Sequence of chain 1.I:
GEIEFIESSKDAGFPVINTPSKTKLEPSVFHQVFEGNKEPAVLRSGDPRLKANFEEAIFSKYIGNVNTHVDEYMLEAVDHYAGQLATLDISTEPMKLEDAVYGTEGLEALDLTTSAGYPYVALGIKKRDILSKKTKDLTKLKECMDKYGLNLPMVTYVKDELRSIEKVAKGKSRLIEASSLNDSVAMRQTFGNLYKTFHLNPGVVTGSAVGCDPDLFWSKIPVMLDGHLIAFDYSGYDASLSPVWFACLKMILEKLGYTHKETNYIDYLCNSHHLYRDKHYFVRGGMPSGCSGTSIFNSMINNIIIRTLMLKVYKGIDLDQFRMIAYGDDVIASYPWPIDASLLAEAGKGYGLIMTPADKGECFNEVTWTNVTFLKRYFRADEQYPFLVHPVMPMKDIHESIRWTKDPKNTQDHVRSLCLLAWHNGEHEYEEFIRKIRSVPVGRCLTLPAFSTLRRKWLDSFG

Binding-site contacts:
Ligand atom C5 contacts residue ASN18 of chain 1.I at 3.9 Å.
Ligand atom C4 contacts residue ASN18 of chain 1.I at 4.3 Å.
Ligand atom O2' contacts residue GLY124 of chain 1.I at 4.3 Å.
Ligand atom O6 contacts residue ASN18 of chain 1.I at 3.5 Å (h-bond).
Ligand atom C6 contacts residue ASN18 of chain 1.I at 3.3 Å.
Ligand atom O4' contacts residue GLY124 of chain 1.I at 4.3 Å.
Ligand atom N3 contacts residue ASN18 of chain 1.I at 4.4 Å.
Ligand atom C2 contacts residue ASN18 of chain 1.I at 3.8 Å.
Ligand atom C4' contacts residue GLY124 of chain 1.I at 4.4 Å.
Ligand atom N1 contacts residue ASN18 of chain 1.I at 3.3 Å (h-bond).
Ligand atom N2 contacts residue ASN18 of chain 1.I at 3.8 Å.
Ligand atom O2' contacts residue GLY124 of chain 1.I at 4.3 Å.

This small molecule binds to this protein.
Small molecule (SMILES): Nc1nc(=O)c2ncn([C@@H]3O[C@H](CO[P](=O)(O)O[C@H]4[C@@H](O)[C@H](n5cnc6c(N)ncnc65)O[C@@H]4CO[P](=O)(O)O[C@H]4[C@@H](O)[C@H](n5cnc6c(=O)nc(N)[nH]c65)O[C@@H]4CO[P](=O)(O)O[C@H]4[C@@H](O)[C@H](n5cnc6c(=O)nc(N)[nH]c65)O[C@@H]4COP(=O)=O)[C@@H](O[P](=O)(O)OC[C@H]4O[C@@H](n5cnc6c(N)ncnc65)[C@H](O)[C@@H]4O)[C@H]3O)c2[nH]1